Sequence of chain 1.K:
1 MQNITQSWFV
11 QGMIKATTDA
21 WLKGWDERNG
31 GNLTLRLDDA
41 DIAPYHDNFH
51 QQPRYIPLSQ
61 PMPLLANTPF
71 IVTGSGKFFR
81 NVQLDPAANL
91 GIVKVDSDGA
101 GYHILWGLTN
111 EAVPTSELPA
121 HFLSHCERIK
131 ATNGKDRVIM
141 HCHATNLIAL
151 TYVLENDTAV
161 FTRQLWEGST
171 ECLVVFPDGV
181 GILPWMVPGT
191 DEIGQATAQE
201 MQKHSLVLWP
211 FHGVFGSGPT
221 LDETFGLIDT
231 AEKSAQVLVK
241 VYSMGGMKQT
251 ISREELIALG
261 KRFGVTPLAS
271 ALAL

The small molecule below binds the protein below.
Small molecule (SMILES): O=C(COP(=O)(O)O)NO

Binding-site contacts:
Ligand atom O2P contacts residue ASN32 of chain 1.K at 2.6 Å (h-bond).
Ligand atom O2 contacts residue GLU117 of chain 1.K at 2.5 Å (salt-bridge).
Ligand atom P contacts residue GLY76 of chain 1.K at 3.9 Å.
Ligand atom O4P contacts residue GLY76 of chain 1.K at 3.6 Å.
Ligand atom N2 contacts residue ASN32 of chain 1.K at 3.6 Å.
Ligand atom N2 contacts residue HIS141 of chain 1.K at 3.9 Å.
Ligand atom O1 contacts residue ZN1 of chain 1.OA at 2.1 Å.
Ligand atom O1 contacts residue HIS141 of chain 1.K at 3.2 Å (h-bond).
Ligand atom P contacts residue THR115 of chain 1.K at 3.6 Å.
Ligand atom O4P contacts residue THR115 of chain 1.K at 3.7 Å.
Ligand atom O3P contacts residue GLY74 of chain 1.K at 3.8 Å.
Ligand atom O2 contacts residue HIS212 of chain 1.K at 3.0 Å (h-bond).
Ligand atom O1 contacts residue ASN32 of chain 1.K at 3.7 Å.
Ligand atom O1 contacts residue GLY31 of chain 1.K at 2.7 Å (h-bond).
Ligand atom O1P contacts residue ASN32 of chain 1.K at 3.2 Å (h-bond).
Ligand atom N2 contacts residue ZN1 of chain 1.OA at 2.7 Å.
Ligand atom C1 contacts residue GLY31 of chain 1.K at 3.7 Å.
Ligand atom O1 contacts residue GLY30 of chain 1.K at 3.6 Å.
Ligand atom O3P contacts residue ASN29 of chain 1.K at 2.7 Å (h-bond).
Ligand atom O4P contacts residue SER116 of chain 1.K at 2.8 Å (h-bond).
Ligand atom C1 contacts residue ASN32 of chain 1.K at 3.4 Å.
Ligand atom O2P contacts residue THR115 of chain 1.K at 2.4 Å (h-bond).
Ligand atom C1 contacts residue HIS141 of chain 1.K at 3.9 Å.
Ligand atom N2 contacts residue HIS212 of chain 1.K at 4.0 Å.
Ligand atom O2P contacts residue GLY31 of chain 1.K at 3.4 Å (h-bond).
Ligand atom C2 contacts residue ASN32 of chain 1.K at 3.6 Å.
Ligand atom C1 contacts residue ZN1 of chain 1.OA at 2.6 Å.
Ligand atom O1 contacts residue HIS143 of chain 1.K at 3.1 Å (h-bond).
Ligand atom N2 contacts residue GLU117 of chain 1.K at 3.1 Å (salt-bridge).
Ligand atom O1P contacts residue ASN29 of chain 1.K at 3.9 Å.
Ligand atom O3P contacts residue GLY76 of chain 1.K at 3.0 Å (h-bond).
Ligand atom O2 contacts residue HIS141 of chain 1.K at 3.1 Å (h-bond).
Ligand atom O1P contacts residue SER116 of chain 1.K at 3.8 Å.
Ligand atom P contacts residue ASN29 of chain 1.K at 3.7 Å.
Ligand atom O4P contacts residue SER75 of chain 1.K at 3.3 Å (h-bond).
Ligand atom O2 contacts residue ZN1 of chain 1.OA at 2.2 Å.
Ligand atom C2 contacts residue ASN29 of chain 1.K at 3.4 Å.
Ligand atom P contacts residue ASN32 of chain 1.K at 3.6 Å.
Ligand atom C2 contacts residue GLY31 of chain 1.K at 4.0 Å.
Ligand atom O2 contacts residue TRP209 of chain 1.K at 4.0 Å.